This small molecule binds to this protein.
Small molecule (SMILES): CC(=O)N[C@@H]1[C@@H](O)[C@H](O)[C@@H](CO)O[C@H]1O

Binding-site contacts:
Ligand atom C4 contacts residue ASN261 of chain 1.E at 4.0 Å.
Ligand atom O4 contacts residue ASN261 of chain 1.E at 4.3 Å.
Ligand atom C6 contacts residue THR263 of chain 1.E at 4.1 Å.
Ligand atom C1 contacts residue ASN261 of chain 1.E at 1.3 Å.
Ligand atom C5 contacts residue THR263 of chain 1.E at 4.2 Å.
Ligand atom C6 contacts residue CYS264 of chain 1.E at 3.2 Å (hydrophobic).
Ligand atom O5 contacts residue THR263 of chain 1.E at 4.0 Å.
Ligand atom C5 contacts residue CYS264 of chain 1.E at 4.2 Å (hydrophobic).
Ligand atom C6 contacts residue CYS273 of chain 1.E at 4.2 Å (hydrophobic).
Ligand atom C8 contacts residue ASN261 of chain 1.E at 2.8 Å.
Ligand atom C2 contacts residue ASN261 of chain 1.E at 2.2 Å.
Ligand atom O3 contacts residue ASN261 of chain 1.E at 4.0 Å.
Ligand atom O5 contacts residue CYS264 of chain 1.E at 4.0 Å.
Ligand atom O6 contacts residue CYS273 of chain 1.E at 3.9 Å.
Ligand atom C5 contacts residue ASN261 of chain 1.E at 3.5 Å.
Ligand atom O6 contacts residue THR263 of chain 1.E at 2.9 Å.
Ligand atom O7 contacts residue ASN261 of chain 1.E at 4.1 Å.
Ligand atom O6 contacts residue CYS264 of chain 1.E at 2.4 Å (h-bond).
Ligand atom O5 contacts residue ASN261 of chain 1.E at 2.3 Å (h-bond).
Ligand atom C7 contacts residue ASN261 of chain 1.E at 3.2 Å.
Ligand atom N2 contacts residue ASN261 of chain 1.E at 3.0 Å (h-bond).
Ligand atom C3 contacts residue ASN261 of chain 1.E at 3.5 Å.

Sequence of chain 1.E:
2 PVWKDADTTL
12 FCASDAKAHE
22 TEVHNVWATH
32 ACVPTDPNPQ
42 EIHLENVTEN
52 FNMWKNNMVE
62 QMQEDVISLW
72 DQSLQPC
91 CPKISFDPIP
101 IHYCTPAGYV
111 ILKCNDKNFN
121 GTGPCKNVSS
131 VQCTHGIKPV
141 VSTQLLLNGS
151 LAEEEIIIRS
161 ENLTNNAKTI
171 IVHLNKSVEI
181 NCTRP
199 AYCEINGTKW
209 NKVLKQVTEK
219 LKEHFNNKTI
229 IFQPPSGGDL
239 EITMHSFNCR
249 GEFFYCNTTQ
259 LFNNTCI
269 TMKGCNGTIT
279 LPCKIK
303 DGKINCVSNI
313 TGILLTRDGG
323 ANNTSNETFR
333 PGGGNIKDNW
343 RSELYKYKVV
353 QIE